Sequence of chain 1.B:
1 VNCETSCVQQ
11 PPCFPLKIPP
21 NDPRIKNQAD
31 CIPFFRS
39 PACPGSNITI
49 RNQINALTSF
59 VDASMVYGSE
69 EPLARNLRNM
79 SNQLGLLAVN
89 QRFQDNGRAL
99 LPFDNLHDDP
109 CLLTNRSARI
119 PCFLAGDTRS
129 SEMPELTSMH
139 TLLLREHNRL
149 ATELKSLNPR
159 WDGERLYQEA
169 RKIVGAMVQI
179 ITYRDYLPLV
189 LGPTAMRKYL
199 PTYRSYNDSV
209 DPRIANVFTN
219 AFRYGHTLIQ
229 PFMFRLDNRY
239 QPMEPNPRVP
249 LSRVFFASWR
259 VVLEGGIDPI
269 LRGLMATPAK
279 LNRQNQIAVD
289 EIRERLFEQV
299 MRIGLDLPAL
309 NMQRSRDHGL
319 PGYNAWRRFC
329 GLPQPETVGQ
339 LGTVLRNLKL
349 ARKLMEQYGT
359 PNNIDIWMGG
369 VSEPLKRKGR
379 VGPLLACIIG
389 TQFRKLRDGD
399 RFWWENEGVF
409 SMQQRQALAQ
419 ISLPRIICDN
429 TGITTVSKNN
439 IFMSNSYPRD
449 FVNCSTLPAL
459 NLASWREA

Sequence of chain 1.C:
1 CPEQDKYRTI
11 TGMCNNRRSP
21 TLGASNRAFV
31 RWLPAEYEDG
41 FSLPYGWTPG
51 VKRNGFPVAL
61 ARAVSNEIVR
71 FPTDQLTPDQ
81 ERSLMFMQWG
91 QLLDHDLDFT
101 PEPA

Sequence of chain 1.D:
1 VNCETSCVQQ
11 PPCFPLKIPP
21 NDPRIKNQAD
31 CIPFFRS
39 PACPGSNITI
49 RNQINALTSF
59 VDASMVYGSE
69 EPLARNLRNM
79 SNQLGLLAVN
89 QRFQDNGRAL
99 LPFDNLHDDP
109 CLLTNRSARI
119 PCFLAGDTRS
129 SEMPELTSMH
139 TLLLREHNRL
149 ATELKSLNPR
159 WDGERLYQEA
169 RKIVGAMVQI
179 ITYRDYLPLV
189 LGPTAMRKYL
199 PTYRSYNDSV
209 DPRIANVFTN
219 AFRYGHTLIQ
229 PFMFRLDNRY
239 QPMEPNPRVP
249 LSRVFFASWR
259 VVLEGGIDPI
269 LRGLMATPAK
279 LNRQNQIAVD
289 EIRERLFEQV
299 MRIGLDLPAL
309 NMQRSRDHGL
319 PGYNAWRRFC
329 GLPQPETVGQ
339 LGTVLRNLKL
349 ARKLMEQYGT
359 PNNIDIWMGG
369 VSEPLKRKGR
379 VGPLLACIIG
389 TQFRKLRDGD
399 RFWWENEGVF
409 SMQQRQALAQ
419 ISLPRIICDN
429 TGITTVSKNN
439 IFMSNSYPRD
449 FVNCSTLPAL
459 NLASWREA

A protein and the small-molecule ligand that binds it are described below.
Small molecule (SMILES): CC(=O)N[C@H]1[C@H](O[C@H]2[C@H](O)[C@@H](NC(C)=O)CO[C@@H]2CO[C@@H]2O[C@@H](C)[C@@H](O)[C@@H](O)[C@@H]2O)O[C@H](CO)[C@@H](O[C@@H]2O[C@H](CO[C@H]3O[C@H](CO)[C@@H](O)[C@H](O)[C@@H]3O)[C@@H](O)[C@H](O[C@H]3O[C@H](CO)[C@@H](O)[C@H](O)[C@@H]3O)[C@@H]2O)[C@@H]1O

Binding-site contacts:
Ligand atom C6 contacts residue PHE327 of chain 1.D at 3.4 Å (hydrophobic).
Ligand atom O4 contacts residue PHE327 of chain 1.D at 3.8 Å.
Ligand atom O6 contacts residue GLY329 of chain 1.D at 3.3 Å.
Ligand atom C1 contacts residue LYS196 of chain 1.D at 3.6 Å.
Ligand atom C2 contacts residue MAN5 of chain 1.F at 3.6 Å.
Ligand atom C1 contacts residue PHE327 of chain 1.D at 3.4 Å (hydrophobic).
Ligand atom C7 contacts residue ASN205 of chain 1.B at 3.1 Å.
Ligand atom O5 contacts residue LYS196 of chain 1.D at 3.0 Å (salt-bridge).
Ligand atom C3 contacts residue ASN205 of chain 1.B at 3.7 Å.
Ligand atom C1 contacts residue PHE327 of chain 1.D at 3.8 Å (hydrophobic).
Ligand atom C5 contacts residue ASN205 of chain 1.B at 3.6 Å.
Ligand atom C5 contacts residue PHE327 of chain 1.D at 3.1 Å (hydrophobic).
Ligand atom O4 contacts residue ARG392 of chain 1.B at 3.6 Å.
Ligand atom C6 contacts residue PHE327 of chain 1.D at 3.8 Å (hydrophobic).
Ligand atom O4 contacts residue TYR197 of chain 1.D at 3.8 Å.
Ligand atom O3 contacts residue FUC6 of chain 1.F at 3.6 Å.
Ligand atom C8 contacts residue SER207 of chain 1.B at 3.5 Å.
Ligand atom O6 contacts residue PHE327 of chain 1.D at 3.8 Å.
Ligand atom C2 contacts residue LYS196 of chain 1.D at 3.8 Å.
Ligand atom C2 contacts residue ASN205 of chain 1.B at 2.5 Å.
Ligand atom O5 contacts residue PHE327 of chain 1.D at 2.9 Å (h-bond).
Ligand atom C4 contacts residue PHE327 of chain 1.D at 3.4 Å (hydrophobic).
Ligand atom N2 contacts residue ASN205 of chain 1.B at 2.8 Å (h-bond).
Ligand atom C5 contacts residue PHE327 of chain 1.D at 3.8 Å (hydrophobic).
Ligand atom O6 contacts residue LYS196 of chain 1.D at 3.1 Å (salt-bridge).
Ligand atom O2 contacts residue MAN5 of chain 1.F at 3.8 Å.
Ligand atom O5 contacts residue ASN205 of chain 1.B at 2.4 Å (h-bond).
Ligand atom C1 contacts residue ASN205 of chain 1.B at 1.4 Å.
Ligand atom O5 contacts residue VAL208 of chain 1.B at 3.5 Å.
Ligand atom O7 contacts residue ARG326 of chain 1.D at 3.7 Å.
Ligand atom C3 contacts residue PHE327 of chain 1.D at 3.5 Å (hydrophobic).
Ligand atom O7 contacts residue ASN205 of chain 1.B at 3.1 Å (h-bond).
Ligand atom O4 contacts residue LYS393 of chain 1.D at 2.8 Å (salt-bridge).
Ligand atom C2 contacts residue ARG326 of chain 1.D at 3.7 Å.
Ligand atom O2 contacts residue LYS196 of chain 1.D at 2.9 Å (salt-bridge).
Ligand atom O5 contacts residue PHE327 of chain 1.D at 3.1 Å.
Ligand atom O7 contacts residue PHE327 of chain 1.D at 3.4 Å.
Ligand atom C6 contacts residue TRP32 of chain 1.C at 3.6 Å (hydrophobic).
Ligand atom O3 contacts residue PHE327 of chain 1.D at 2.6 Å (h-bond).
Ligand atom C8 contacts residue LEU33 of chain 1.C at 3.5 Å (hydrophobic).